Sequence of chain 1.C:
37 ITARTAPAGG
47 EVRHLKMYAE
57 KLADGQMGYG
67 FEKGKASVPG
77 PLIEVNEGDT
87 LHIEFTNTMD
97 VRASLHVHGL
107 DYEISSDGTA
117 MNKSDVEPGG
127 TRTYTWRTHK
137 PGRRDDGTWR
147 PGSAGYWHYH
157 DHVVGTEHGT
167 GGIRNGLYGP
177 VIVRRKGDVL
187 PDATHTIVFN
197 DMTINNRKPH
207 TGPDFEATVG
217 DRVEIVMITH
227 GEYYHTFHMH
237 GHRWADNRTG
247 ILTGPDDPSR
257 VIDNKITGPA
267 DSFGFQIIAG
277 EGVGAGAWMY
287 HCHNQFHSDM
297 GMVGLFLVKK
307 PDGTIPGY

The protein below binds the small molecule below.
Small molecule (SMILES): NCC(=O)O

Binding-site contacts:
Ligand atom N contacts residue VAL179 of chain 1.C at 3.2 Å (h-bond).
Ligand atom N contacts residue ALA150 of chain 1.C at 4.2 Å.
Ligand atom C contacts residue ARG244 of chain 1.C at 4.0 Å.
Ligand atom N contacts residue GLY151 of chain 1.C at 3.4 Å (h-bond).
Ligand atom CA contacts residue GLY151 of chain 1.C at 4.3 Å.
Ligand atom OXT contacts residue THR245 of chain 1.C at 4.2 Å.
Ligand atom C contacts residue TYR152 of chain 1.C at 3.9 Å (hydrophobic).
Ligand atom O contacts residue ARG244 of chain 1.C at 4.3 Å.
Ligand atom CA contacts residue ASP184 of chain 1.C at 4.2 Å.
Ligand atom C contacts residue ARG180 of chain 1.C at 3.2 Å.
Ligand atom OXT contacts residue ARG180 of chain 1.C at 3.2 Å (salt-bridge).
Ligand atom CA contacts residue ARG244 of chain 1.C at 3.8 Å.
Ligand atom N contacts residue ASP184 of chain 1.C at 3.9 Å.
Ligand atom OXT contacts residue ASP184 of chain 1.C at 3.8 Å.
Ligand atom O contacts residue ARG180 of chain 1.C at 2.9 Å (salt-bridge).
Ligand atom N contacts residue ARG244 of chain 1.C at 2.9 Å (salt-bridge).
Ligand atom O contacts residue ARG181 of chain 1.C at 4.5 Å.
Ligand atom CA contacts residue VAL179 of chain 1.C at 4.1 Å (hydrophobic).
Ligand atom N contacts residue TYR152 of chain 1.C at 4.4 Å.
Ligand atom OXT contacts residue GLU220 of chain 1.C at 4.1 Å.
Ligand atom C contacts residue ASP184 of chain 1.C at 3.3 Å.
Ligand atom CA contacts residue ARG180 of chain 1.C at 4.2 Å.
Ligand atom O contacts residue VAL179 of chain 1.C at 4.1 Å.
Ligand atom OXT contacts residue TYR152 of chain 1.C at 3.5 Å (h-bond).
Ligand atom CA contacts residue TYR152 of chain 1.C at 3.5 Å (hydrophobic).
Ligand atom O contacts residue ASP184 of chain 1.C at 2.8 Å (salt-bridge).